Binding-site contacts:
Ligand atom C6B contacts residue ILE98 of chain 37.A at 3.8 Å (hydrophobic).
Ligand atom C6B contacts residue LEU181 of chain 37.A at 3.5 Å (hydrophobic).
Ligand atom N3A contacts residue PHE179 of chain 37.A at 3.6 Å.
Ligand atom N2A contacts residue PHE179 of chain 37.A at 3.3 Å.
Ligand atom C3C contacts residue LEU181 of chain 37.A at 4.0 Å (hydrophobic).
Ligand atom N3A contacts residue TYR144 of chain 37.A at 3.2 Å.
Ligand atom C5B contacts residue TYR144 of chain 37.A at 3.7 Å (hydrophobic).
Ligand atom C4A contacts residue TYR144 of chain 37.A at 3.5 Å (hydrophobic).
Ligand atom N1A contacts residue LEU217 of chain 37.A at 3.4 Å.
Ligand atom CM4 contacts residue VAL168 of chain 37.A at 3.9 Å (hydrophobic).
Ligand atom C1C contacts residue MET214 of chain 37.A at 3.4 Å (hydrophobic).
Ligand atom CM2 contacts residue ILE122 of chain 37.A at 3.9 Å (hydrophobic).
Ligand atom C4 contacts residue TYR190 of chain 37.A at 3.8 Å (hydrophobic).
Ligand atom C4A contacts residue PHE179 of chain 37.A at 3.5 Å (hydrophobic).
Ligand atom N5A contacts residue LEU217 of chain 37.A at 3.7 Å.
Ligand atom N1A contacts residue PHE179 of chain 37.A at 3.2 Å.
Ligand atom CM6 contacts residue LEU184 of chain 37.A at 3.6 Å (hydrophobic).
Ligand atom CM3 contacts residue TYR190 of chain 37.A at 3.8 Å (hydrophobic).
Ligand atom C5 contacts residue LEU100 of chain 37.A at 4.0 Å (hydrophobic).
Ligand atom CM2 contacts residue ILE77 of chain 37.A at 3.9 Å (hydrophobic).
Ligand atom N5A contacts residue PHE179 of chain 37.A at 3.2 Å.
Ligand atom N1A contacts residue MET124 of chain 37.A at 3.9 Å.
Ligand atom CM4 contacts residue TYR144 of chain 37.A at 3.8 Å (hydrophobic).
Ligand atom C4 contacts residue LEU100 of chain 37.A at 3.8 Å (hydrophobic).
Ligand atom C4 contacts residue MET214 of chain 37.A at 4.0 Å (hydrophobic).
Ligand atom C3 contacts residue LEU100 of chain 37.A at 3.7 Å (hydrophobic).
Ligand atom O1B contacts residue ILE98 of chain 37.A at 3.1 Å.
Ligand atom N2A contacts residue TYR144 of chain 37.A at 4.0 Å.
Ligand atom O1 contacts residue MET214 of chain 37.A at 3.2 Å.
Ligand atom CM6 contacts residue LEU181 of chain 37.A at 3.8 Å (hydrophobic).
Ligand atom CM4 contacts residue TYR142 of chain 37.A at 3.9 Å (hydrophobic).
Ligand atom CM4 contacts residue ALA166 of chain 37.A at 3.1 Å (hydrophobic).
Ligand atom C1B contacts residue LEU181 of chain 37.A at 3.9 Å (hydrophobic).
Ligand atom O1 contacts residue LEU100 of chain 37.A at 3.8 Å.
Ligand atom C5B contacts residue LEU181 of chain 37.A at 3.6 Å (hydrophobic).
Ligand atom N2 contacts residue MET214 of chain 37.A at 3.7 Å.
Ligand atom CM6 contacts residue TYR144 of chain 37.A at 3.7 Å (hydrophobic).
Ligand atom C1B contacts residue ILE98 of chain 37.A at 3.6 Å (hydrophobic).
Ligand atom C5 contacts residue MET214 of chain 37.A at 3.7 Å (hydrophobic).
Ligand atom N2 contacts residue LEU100 of chain 37.A at 3.8 Å.

The small molecule below binds the protein below.
Small molecule (SMILES): Cc1cc(CCCOc2c(C)cc(-n3nnc(C)n3)cc2C)on1

Sequence of chain 37.A:
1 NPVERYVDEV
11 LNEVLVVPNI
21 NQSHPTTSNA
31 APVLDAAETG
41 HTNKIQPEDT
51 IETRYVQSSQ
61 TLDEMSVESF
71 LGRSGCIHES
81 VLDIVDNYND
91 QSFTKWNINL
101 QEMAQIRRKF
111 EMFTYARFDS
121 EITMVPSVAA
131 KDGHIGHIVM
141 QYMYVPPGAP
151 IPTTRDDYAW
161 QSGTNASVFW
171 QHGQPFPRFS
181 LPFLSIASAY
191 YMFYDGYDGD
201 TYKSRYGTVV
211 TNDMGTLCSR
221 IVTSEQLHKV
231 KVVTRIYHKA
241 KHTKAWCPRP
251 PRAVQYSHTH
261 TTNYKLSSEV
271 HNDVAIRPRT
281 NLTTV